Binding-site contacts:
Ligand atom O5 contacts residue TYR858 of chain 2.A at 4.5 Å.
Ligand atom O3 contacts residue GLY859 of chain 2.A at 3.4 Å.
Ligand atom O2 contacts residue ARG860 of chain 2.A at 4.3 Å.
Ligand atom O3 contacts residue TYR863 of chain 2.A at 4.2 Å.
Ligand atom O3 contacts residue GLU660 of chain 2.A at 4.3 Å.
Ligand atom O3 contacts residue GLY857 of chain 2.A at 4.0 Å.
Ligand atom C5 contacts residue TYR858 of chain 2.A at 4.0 Å (hydrophobic).
Ligand atom O6 contacts residue TYR705 of chain 2.A at 4.1 Å.
Ligand atom O6 contacts residue GLU660 of chain 2.A at 3.7 Å.
Ligand atom O4 contacts residue PHE864 of chain 2.A at 4.2 Å.
Ligand atom O4 contacts residue GLU660 of chain 2.A at 2.8 Å (salt-bridge).
Ligand atom C4 contacts residue GLU660 of chain 2.A at 3.8 Å.
Ligand atom O3 contacts residue ARG860 of chain 2.A at 4.3 Å.
Ligand atom O3 contacts residue PHE864 of chain 2.A at 4.2 Å.
Ligand atom C6 contacts residue PHE864 of chain 2.A at 4.4 Å (hydrophobic).
Ligand atom O4 contacts residue BGC1 of chain 2.C at 3.6 Å.
Ligand atom C1 contacts residue TYR863 of chain 2.A at 3.8 Å (hydrophobic).
Ligand atom C6 contacts residue BGC1 of chain 2.C at 3.2 Å.
Ligand atom C6 contacts residue TYR858 of chain 2.A at 4.3 Å (hydrophobic).
Ligand atom O6 contacts residue BGC1 of chain 2.C at 2.4 Å (h-bond).
Ligand atom O2 contacts residue TYR863 of chain 2.A at 4.1 Å.
Ligand atom O4 contacts residue TYR858 of chain 2.A at 3.7 Å.
Ligand atom C4 contacts residue TYR863 of chain 2.A at 4.2 Å (hydrophobic).
Ligand atom O3 contacts residue TYR858 of chain 2.A at 4.0 Å.
Ligand atom O5 contacts residue TYR863 of chain 2.A at 4.0 Å.
Ligand atom O2 contacts residue TYR858 of chain 2.A at 3.8 Å.
Ligand atom O1 contacts residue TYR858 of chain 2.A at 4.1 Å.
Ligand atom O2 contacts residue GLY859 of chain 2.A at 3.5 Å (h-bond).
Ligand atom O6 contacts residue TYR863 of chain 2.A at 4.3 Å.
Ligand atom C2 contacts residue GLY859 of chain 2.A at 4.3 Å.
Ligand atom C6 contacts residue TYR863 of chain 2.A at 3.7 Å (hydrophobic).
Ligand atom O6 contacts residue PHE864 of chain 2.A at 4.1 Å.
Ligand atom C4 contacts residue TYR858 of chain 2.A at 4.4 Å (hydrophobic).
Ligand atom C4 contacts residue PHE864 of chain 2.A at 3.8 Å (hydrophobic).
Ligand atom C1 contacts residue TYR858 of chain 2.A at 4.5 Å (hydrophobic).
Ligand atom O2 contacts residue GLY857 of chain 2.A at 4.2 Å.
Ligand atom C3 contacts residue GLY859 of chain 2.A at 3.7 Å.
Ligand atom C2 contacts residue TYR863 of chain 2.A at 3.6 Å (hydrophobic).
Ligand atom C3 contacts residue TYR858 of chain 2.A at 4.1 Å (hydrophobic).

Sequence of chain 2.A:
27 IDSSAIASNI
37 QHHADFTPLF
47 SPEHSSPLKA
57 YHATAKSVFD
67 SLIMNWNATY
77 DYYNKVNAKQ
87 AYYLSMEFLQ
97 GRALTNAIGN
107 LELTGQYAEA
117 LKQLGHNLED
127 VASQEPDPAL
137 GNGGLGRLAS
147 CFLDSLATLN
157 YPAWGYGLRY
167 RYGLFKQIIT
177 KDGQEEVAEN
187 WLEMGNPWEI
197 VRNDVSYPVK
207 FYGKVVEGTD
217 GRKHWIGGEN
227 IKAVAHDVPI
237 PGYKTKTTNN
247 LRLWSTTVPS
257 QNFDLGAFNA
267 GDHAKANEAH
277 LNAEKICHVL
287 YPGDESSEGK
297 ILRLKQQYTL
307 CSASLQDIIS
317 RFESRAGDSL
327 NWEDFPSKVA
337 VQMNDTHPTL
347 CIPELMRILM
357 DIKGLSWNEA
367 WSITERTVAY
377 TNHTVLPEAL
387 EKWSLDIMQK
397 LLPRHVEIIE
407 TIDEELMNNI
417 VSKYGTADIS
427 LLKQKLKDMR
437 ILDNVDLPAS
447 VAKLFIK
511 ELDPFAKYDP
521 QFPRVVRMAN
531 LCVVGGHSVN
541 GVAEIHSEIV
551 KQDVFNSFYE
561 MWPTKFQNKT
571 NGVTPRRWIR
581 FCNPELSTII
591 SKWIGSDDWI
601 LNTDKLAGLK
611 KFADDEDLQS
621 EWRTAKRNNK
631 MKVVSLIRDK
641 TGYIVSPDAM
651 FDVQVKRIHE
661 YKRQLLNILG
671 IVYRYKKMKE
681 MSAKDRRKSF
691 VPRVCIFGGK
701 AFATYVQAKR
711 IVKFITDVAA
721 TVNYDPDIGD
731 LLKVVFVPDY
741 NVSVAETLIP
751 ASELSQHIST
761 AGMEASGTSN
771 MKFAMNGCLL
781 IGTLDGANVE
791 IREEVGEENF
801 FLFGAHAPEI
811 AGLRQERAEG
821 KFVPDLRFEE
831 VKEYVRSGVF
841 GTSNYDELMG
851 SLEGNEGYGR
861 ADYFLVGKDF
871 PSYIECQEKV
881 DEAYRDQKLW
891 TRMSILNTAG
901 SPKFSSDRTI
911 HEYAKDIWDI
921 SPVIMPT

The small molecule below binds the protein below.
Small molecule (SMILES): OC[C@H]1O[C@H](O[C@H]2[C@H](O)[C@@H](O)[C@@H](O)O[C@@H]2CO)[C@H](O)[C@@H](O)[C@@H]1O